A small-molecule ligand and the protein it binds are described below.
Small molecule (SMILES): CC(=O)N[C@@H]1[C@@H](O)[C@H](O)[C@@H](CO)O[C@H]1O

Binding-site contacts:
Ligand atom O7 contacts residue ALA117 of chain 3.F at 4.5 Å.
Ligand atom C5 contacts residue ALA117 of chain 3.F at 4.2 Å (hydrophobic).
Ligand atom C5 contacts residue ASN118 of chain 3.F at 3.2 Å.
Ligand atom C4 contacts residue ASN118 of chain 3.F at 3.8 Å.
Ligand atom C1 contacts residue ASN118 of chain 3.F at 1.6 Å.
Ligand atom O6 contacts residue ASN118 of chain 3.F at 4.0 Å.
Ligand atom N2 contacts residue ASN118 of chain 3.F at 3.6 Å.
Ligand atom C1 contacts residue ALA117 of chain 3.F at 3.9 Å (hydrophobic).
Ligand atom O5 contacts residue ALA117 of chain 3.F at 3.5 Å (h-bond).
Ligand atom O6 contacts residue ALA117 of chain 3.F at 2.3 Å.
Ligand atom C8 contacts residue ASP164 of chain 3.F at 4.5 Å.
Ligand atom C1 contacts residue PRO167 of chain 3.F at 4.4 Å (hydrophobic).
Ligand atom C4 contacts residue ALA117 of chain 3.F at 4.2 Å (hydrophobic).
Ligand atom O7 contacts residue ASN118 of chain 3.F at 3.5 Å (h-bond).
Ligand atom N2 contacts residue PRO167 of chain 3.F at 4.0 Å.
Ligand atom C1 contacts residue GLN168 of chain 3.F at 4.0 Å.
Ligand atom C3 contacts residue ASN118 of chain 3.F at 3.8 Å.
Ligand atom C2 contacts residue ALA117 of chain 3.F at 4.0 Å (hydrophobic).
Ligand atom C7 contacts residue PRO167 of chain 3.F at 3.9 Å (hydrophobic).
Ligand atom C6 contacts residue ASN118 of chain 3.F at 4.0 Å.
Ligand atom C2 contacts residue ASN118 of chain 3.F at 2.7 Å.
Ligand atom O5 contacts residue GLN168 of chain 3.F at 4.0 Å.
Ligand atom C6 contacts residue ALA117 of chain 3.F at 3.6 Å (hydrophobic).
Ligand atom C7 contacts residue ASN118 of chain 3.F at 3.9 Å.
Ligand atom C8 contacts residue PRO167 of chain 3.F at 3.7 Å (hydrophobic).
Ligand atom O5 contacts residue ASN118 of chain 3.F at 1.8 Å (h-bond).
Ligand atom C5 contacts residue GLN168 of chain 3.F at 4.5 Å.

Sequence of chain 3.F:
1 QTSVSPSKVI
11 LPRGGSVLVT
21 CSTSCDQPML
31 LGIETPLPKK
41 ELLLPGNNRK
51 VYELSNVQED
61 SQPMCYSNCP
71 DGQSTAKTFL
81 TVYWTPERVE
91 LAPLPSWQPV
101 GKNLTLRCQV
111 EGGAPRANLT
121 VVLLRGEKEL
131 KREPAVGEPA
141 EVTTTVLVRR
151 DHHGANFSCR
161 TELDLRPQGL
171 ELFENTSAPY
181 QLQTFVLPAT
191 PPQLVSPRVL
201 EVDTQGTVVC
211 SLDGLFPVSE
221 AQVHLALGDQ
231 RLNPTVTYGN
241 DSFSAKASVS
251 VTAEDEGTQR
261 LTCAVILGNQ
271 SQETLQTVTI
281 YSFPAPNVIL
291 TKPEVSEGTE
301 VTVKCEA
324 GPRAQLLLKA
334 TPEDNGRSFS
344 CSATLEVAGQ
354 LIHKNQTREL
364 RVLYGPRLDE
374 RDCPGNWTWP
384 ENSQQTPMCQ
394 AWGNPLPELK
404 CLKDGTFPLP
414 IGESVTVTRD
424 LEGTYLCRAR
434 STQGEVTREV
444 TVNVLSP